Sequence of chain 1.A:
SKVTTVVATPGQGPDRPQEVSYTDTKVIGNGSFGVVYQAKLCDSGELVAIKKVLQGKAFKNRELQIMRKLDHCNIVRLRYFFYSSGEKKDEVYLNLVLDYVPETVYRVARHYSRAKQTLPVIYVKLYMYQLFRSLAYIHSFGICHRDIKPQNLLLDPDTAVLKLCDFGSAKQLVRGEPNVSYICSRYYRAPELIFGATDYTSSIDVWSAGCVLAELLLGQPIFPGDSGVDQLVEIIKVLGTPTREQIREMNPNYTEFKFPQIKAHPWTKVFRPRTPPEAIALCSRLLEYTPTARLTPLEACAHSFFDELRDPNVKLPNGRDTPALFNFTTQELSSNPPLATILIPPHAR

This protein binds this small molecule.
Small molecule (SMILES): O=C1Nc2cc(Br)ccc2/C1=C1/Nc2ccccc2/C1=N\O

Binding-site contacts:
Ligand atom C15 contacts residue VAL101 of chain 1.A at 3.5 Å (hydrophobic).
Ligand atom C7 contacts residue PRO102 of chain 1.A at 3.5 Å (hydrophobic).
Ligand atom O23 contacts residue VAL101 of chain 1.A at 2.4 Å (h-bond).
Ligand atom C15 contacts residue LEU154 of chain 1.A at 3.6 Å (hydrophobic).
Ligand atom C9 contacts residue ARG107 of chain 1.A at 3.4 Å.
Ligand atom O23 contacts residue ASP99 of chain 1.A at 3.8 Å.
Ligand atom O39 contacts residue ILE28 of chain 1.A at 3.7 Å.
Ligand atom C15 contacts residue TYR100 of chain 1.A at 4.0 Å (hydrophobic).
Ligand atom C19 contacts residue LEU98 of chain 1.A at 3.7 Å (hydrophobic).
Ligand atom C5 contacts residue PRO102 of chain 1.A at 3.3 Å (hydrophobic).
Ligand atom C5 contacts residue VAL101 of chain 1.A at 3.4 Å (hydrophobic).
Ligand atom C15 contacts residue ASP99 of chain 1.A at 3.8 Å.
Ligand atom C5 contacts residue TYR100 of chain 1.A at 4.0 Å (hydrophobic).
Ligand atom N16 contacts residue LEU154 of chain 1.A at 3.5 Å.
Ligand atom BR21 contacts residue ASP166 of chain 1.A at 3.5 Å.
Ligand atom C17 contacts residue LEU154 of chain 1.A at 3.6 Å (hydrophobic).
Ligand atom N16 contacts residue ASP99 of chain 1.A at 2.9 Å (salt-bridge).
Ligand atom C15 contacts residue ALA49 of chain 1.A at 3.9 Å (hydrophobic).
Ligand atom O23 contacts residue TYR100 of chain 1.A at 3.2 Å.
Ligand atom C3 contacts residue ILE28 of chain 1.A at 3.7 Å (hydrophobic).
Ligand atom C18 contacts residue LEU154 of chain 1.A at 3.9 Å (hydrophobic).
Ligand atom C1 contacts residue ILE28 of chain 1.A at 3.7 Å (hydrophobic).
Ligand atom C22 contacts residue VAL36 of chain 1.A at 3.9 Å (hydrophobic).
Ligand atom C13 contacts residue ILE28 of chain 1.A at 3.8 Å (hydrophobic).
Ligand atom C7 contacts residue ARG107 of chain 1.A at 3.7 Å.
Ligand atom C2 contacts residue ILE28 of chain 1.A at 3.7 Å (hydrophobic).
Ligand atom C11 contacts residue ILE28 of chain 1.A at 3.5 Å (hydrophobic).
Ligand atom BR21 contacts residue LEU98 of chain 1.A at 3.8 Å.
Ligand atom N4 contacts residue TYR100 of chain 1.A at 3.9 Å.
Ligand atom C14 contacts residue LEU154 of chain 1.A at 3.7 Å (hydrophobic).
Ligand atom C21 contacts residue CYS165 of chain 1.A at 3.9 Å (hydrophobic).
Ligand atom C20 contacts residue LEU98 of chain 1.A at 3.9 Å (hydrophobic).
Ligand atom C3 contacts residue VAL101 of chain 1.A at 3.5 Å (hydrophobic).
Ligand atom N4 contacts residue VAL101 of chain 1.A at 2.9 Å (h-bond).
Ligand atom C13 contacts residue LEU154 of chain 1.A at 3.8 Å (hydrophobic).
Ligand atom N16 contacts residue ALA49 of chain 1.A at 3.6 Å.
Ligand atom N4 contacts residue ILE28 of chain 1.A at 3.7 Å.
Ligand atom C17 contacts residue ALA49 of chain 1.A at 4.0 Å (hydrophobic).
Ligand atom C11 contacts residue THR104 of chain 1.A at 4.0 Å.
Ligand atom C20 contacts residue CYS165 of chain 1.A at 3.9 Å (hydrophobic).